This protein binds this small molecule.
Small molecule (SMILES): CC[C@H](C)[C@H](NC(=O)[C@@H](N)[C@@H](C)O)C(=O)N[C@@H](/C=C\SC)C(=O)N[C@@H](CCSC)C(=O)N[C@@H](CCC(N)=O)C(=O)N[C@@H](CCCN=C(N)N)C(=O)NCC(=O)O

Sequence of chain 1.A:
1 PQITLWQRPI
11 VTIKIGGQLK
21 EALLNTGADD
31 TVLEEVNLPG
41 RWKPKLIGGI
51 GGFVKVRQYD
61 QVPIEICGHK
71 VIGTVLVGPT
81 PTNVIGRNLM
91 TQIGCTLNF

Binding-site contacts:
Ligand atom NE2 contacts residue ASP30 of chain 1.A at 2.6 Å (salt-bridge).
Ligand atom CA contacts residue GLY27 of chain 1.A at 3.5 Å.
Ligand atom CB contacts residue ASN25 of chain 1.A at 3.2 Å.
Ligand atom CA contacts residue ASP29 of chain 1.A at 3.0 Å.
Ligand atom NE2 contacts residue ASP29 of chain 1.A at 3.2 Å (salt-bridge).
Ligand atom CE contacts residue ILE50 of chain 1.B at 3.4 Å (hydrophobic).
Ligand atom C contacts residue ASP29 of chain 1.A at 3.4 Å.
Ligand atom O contacts residue ALA28 of chain 1.A at 3.4 Å.
Ligand atom CB contacts residue ALA28 of chain 1.A at 3.4 Å (hydrophobic).
Ligand atom CB contacts residue GLY27 of chain 1.B at 2.8 Å.
Ligand atom CE contacts residue ILE50 of chain 1.A at 3.5 Å (hydrophobic).
Ligand atom O contacts residue ASP29 of chain 1.B at 3.0 Å (salt-bridge).
Ligand atom O contacts residue GLY49 of chain 1.B at 3.5 Å.
Ligand atom O contacts residue ASN25 of chain 1.A at 2.9 Å (h-bond).
Ligand atom O contacts residue GLY49 of chain 1.A at 3.3 Å.
Ligand atom C contacts residue GLY48 of chain 1.A at 3.4 Å.
Ligand atom O contacts residue GLY48 of chain 1.A at 2.6 Å (h-bond).
Ligand atom CG contacts residue ARG8 of chain 1.B at 2.8 Å.
Ligand atom OE1 contacts residue ASP30 of chain 1.A at 3.4 Å (salt-bridge).
Ligand atom O contacts residue ASN25 of chain 1.B at 3.5 Å (h-bond).
Ligand atom CA contacts residue ASP30 of chain 1.A at 3.4 Å.
Ligand atom OG1 contacts residue ARG8 of chain 1.A at 3.3 Å (salt-bridge).
Ligand atom O contacts residue ILE47 of chain 1.A at 3.4 Å.
Ligand atom N contacts residue GLY27 of chain 1.B at 3.1 Å (h-bond).
Ligand atom N contacts residue GLY48 of chain 1.B at 2.7 Å (h-bond).
Ligand atom NE contacts residue ARG8 of chain 1.B at 3.5 Å (salt-bridge).
Ligand atom N contacts residue ASP29 of chain 1.A at 2.8 Å (salt-bridge).
Ligand atom CA contacts residue ASP29 of chain 1.B at 3.5 Å.
Ligand atom CG2 contacts residue GLY48 of chain 1.B at 3.5 Å.
Ligand atom NE2 contacts residue ALA28 of chain 1.A at 3.5 Å.
Ligand atom N contacts residue ASP29 of chain 1.B at 2.6 Å (salt-bridge).
Ligand atom CA contacts residue GLY48 of chain 1.B at 3.5 Å.
Ligand atom N contacts residue GLY27 of chain 1.A at 2.8 Å (h-bond).
Ligand atom O contacts residue ASP29 of chain 1.A at 2.9 Å (salt-bridge).
Ligand atom O contacts residue GLY27 of chain 1.A at 3.5 Å (h-bond).
Ligand atom N contacts residue GLY48 of chain 1.A at 2.6 Å (h-bond).
Ligand atom CD1 contacts residue ASP30 of chain 1.B at 3.3 Å.
Ligand atom O contacts residue ALA28 of chain 1.B at 3.3 Å.
Ligand atom CA contacts residue GLY48 of chain 1.A at 3.2 Å.
Ligand atom CG contacts residue GLY27 of chain 1.B at 3.5 Å.

Sequence of chain 1.B:
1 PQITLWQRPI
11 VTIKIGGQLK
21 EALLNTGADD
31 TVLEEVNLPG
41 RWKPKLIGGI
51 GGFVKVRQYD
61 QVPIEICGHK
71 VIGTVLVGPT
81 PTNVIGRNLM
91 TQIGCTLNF